Sequence of chain 1.A:
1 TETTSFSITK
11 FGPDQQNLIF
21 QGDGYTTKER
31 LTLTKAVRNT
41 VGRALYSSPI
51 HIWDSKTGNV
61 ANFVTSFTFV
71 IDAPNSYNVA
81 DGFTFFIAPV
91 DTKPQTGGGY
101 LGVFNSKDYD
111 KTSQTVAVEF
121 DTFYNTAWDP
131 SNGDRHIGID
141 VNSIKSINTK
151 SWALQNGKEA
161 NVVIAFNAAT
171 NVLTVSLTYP

This protein binds this small molecule.
Small molecule (SMILES): CO[C@H]1O[C@H](CO)[C@@H](O)[C@H](O)[C@@H]1O

Sequence of chain 1.B:
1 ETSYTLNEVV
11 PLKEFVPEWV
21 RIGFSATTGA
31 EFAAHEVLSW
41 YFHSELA

Binding-site contacts:
Ligand atom O6 contacts residue ALA80 of chain 1.A at 3.4 Å.
Ligand atom O4 contacts residue ASN125 of chain 1.A at 2.8 Å (h-bond).
Ligand atom O2 contacts residue ALA30 of chain 1.B at 4.0 Å.
Ligand atom C6 contacts residue ALA80 of chain 1.A at 3.8 Å (hydrophobic).
Ligand atom O3 contacts residue ASN125 of chain 1.A at 4.2 Å.
Ligand atom O5 contacts residue ALA30 of chain 1.B at 2.9 Å (h-bond).
Ligand atom C6 contacts residue ALA30 of chain 1.B at 3.8 Å (hydrophobic).
Ligand atom C1 contacts residue ALA30 of chain 1.B at 3.8 Å (hydrophobic).
Ligand atom O6 contacts residue GLU31 of chain 1.B at 3.0 Å (salt-bridge).
Ligand atom O3 contacts residue GLY98 of chain 1.A at 3.5 Å.
Ligand atom C4 contacts residue ASP81 of chain 1.A at 3.6 Å.
Ligand atom O2 contacts residue GLY29 of chain 1.B at 3.7 Å.
Ligand atom C6 contacts residue PHE123 of chain 1.A at 3.6 Å (hydrophobic).
Ligand atom C4 contacts residue ASN125 of chain 1.A at 3.9 Å.
Ligand atom O6 contacts residue ALA30 of chain 1.B at 3.0 Å (h-bond).
Ligand atom O3 contacts residue GLY99 of chain 1.A at 2.9 Å (h-bond).
Ligand atom O6 contacts residue GLY29 of chain 1.B at 3.2 Å.
Ligand atom O6 contacts residue ASP81 of chain 1.A at 2.9 Å (salt-bridge).
Ligand atom O4 contacts residue GLY98 of chain 1.A at 4.0 Å.
Ligand atom O4 contacts residue ASP81 of chain 1.A at 2.8 Å (salt-bridge).
Ligand atom C4 contacts residue GLY98 of chain 1.A at 4.1 Å.
Ligand atom O5 contacts residue GLY29 of chain 1.B at 3.9 Å.
Ligand atom O6 contacts residue THR28 of chain 1.B at 4.4 Å.
Ligand atom C4 contacts residue GLY99 of chain 1.A at 3.6 Å.
Ligand atom C3 contacts residue ASN125 of chain 1.A at 4.0 Å.
Ligand atom O4 contacts residue PHE123 of chain 1.A at 3.5 Å.
Ligand atom C3 contacts residue GLY98 of chain 1.A at 4.4 Å.
Ligand atom O5 contacts residue GLU31 of chain 1.B at 4.4 Å.
Ligand atom C7 contacts residue ALA30 of chain 1.B at 4.1 Å (hydrophobic).
Ligand atom C6 contacts residue ASP81 of chain 1.A at 3.6 Å.
Ligand atom C6 contacts residue GLY29 of chain 1.B at 4.4 Å.
Ligand atom C5 contacts residue ALA30 of chain 1.B at 3.9 Å (hydrophobic).
Ligand atom O2 contacts residue GLY98 of chain 1.A at 4.0 Å.
Ligand atom C4 contacts residue PHE123 of chain 1.A at 4.3 Å (hydrophobic).
Ligand atom C5 contacts residue PHE123 of chain 1.A at 3.7 Å (hydrophobic).
Ligand atom C4 contacts residue GLY29 of chain 1.B at 4.5 Å.
Ligand atom O4 contacts residue GLY99 of chain 1.A at 3.2 Å (h-bond).
Ligand atom C3 contacts residue GLY99 of chain 1.A at 3.8 Å.
Ligand atom C6 contacts residue GLU31 of chain 1.B at 3.7 Å.
Ligand atom C5 contacts residue ASP81 of chain 1.A at 4.1 Å.